A small-molecule ligand and the protein it binds are described below.
Small molecule (SMILES): Nc1ncnc2c1ncn2[C@H]1C[C@H](O)[C@@H](COP(=O)(O)O)O1

Binding-site contacts:
Ligand atom N1 contacts residue PRO422 of chain 1.AB at 3.6 Å.
Ligand atom C3' contacts residue PRO422 of chain 1.AB at 3.7 Å (hydrophobic).
Ligand atom O1P contacts residue HIS419 of chain 1.AB at 4.3 Å.
Ligand atom C4 contacts residue PRO201 of chain 1.AB at 3.9 Å (hydrophobic).
Ligand atom C6 contacts residue GLY430 of chain 1.AB at 3.9 Å.
Ligand atom C2 contacts residue PRO201 of chain 1.AB at 4.2 Å (hydrophobic).
Ligand atom N9 contacts residue PRO422 of chain 1.AB at 4.3 Å.
Ligand atom N7 contacts residue PRO201 of chain 1.AB at 4.1 Å.
Ligand atom O1P contacts residue HIS421 of chain 1.AB at 4.1 Å.
Ligand atom N6 contacts residue PRO422 of chain 1.AB at 3.2 Å (h-bond).
Ligand atom C4 contacts residue PRO422 of chain 1.AB at 4.2 Å (hydrophobic).
Ligand atom N1 contacts residue GLY430 of chain 1.AB at 2.9 Å (h-bond).
Ligand atom C8 contacts residue PRO201 of chain 1.AB at 3.9 Å (hydrophobic).
Ligand atom O4' contacts residue HIS421 of chain 1.AB at 4.2 Å.
Ligand atom N7 contacts residue HIS421 of chain 1.AB at 4.0 Å.
Ligand atom C2 contacts residue VAL200 of chain 1.AB at 4.4 Å (hydrophobic).
Ligand atom C5 contacts residue PRO201 of chain 1.AB at 4.0 Å (hydrophobic).
Ligand atom N6 contacts residue PHE429 of chain 1.AB at 4.1 Å.
Ligand atom N6 contacts residue PRO424 of chain 1.AB at 4.1 Å.
Ligand atom N3 contacts residue PRO201 of chain 1.AB at 4.0 Å.
Ligand atom C6 contacts residue PRO201 of chain 1.AB at 4.3 Å (hydrophobic).
Ligand atom O5' contacts residue HIS421 of chain 1.AB at 3.0 Å (h-bond).
Ligand atom C5 contacts residue PRO422 of chain 1.AB at 4.0 Å (hydrophobic).
Ligand atom P contacts residue PHE420 of chain 1.AB at 4.2 Å.
Ligand atom C2 contacts residue GLY430 of chain 1.AB at 3.6 Å.
Ligand atom C6 contacts residue VAL200 of chain 1.AB at 4.2 Å (hydrophobic).
Ligand atom N1 contacts residue VAL200 of chain 1.AB at 3.9 Å.
Ligand atom C6 contacts residue PRO422 of chain 1.AB at 3.4 Å (hydrophobic).
Ligand atom P contacts residue HIS421 of chain 1.AB at 3.6 Å.
Ligand atom O5' contacts residue PHE420 of chain 1.AB at 4.2 Å.
Ligand atom N6 contacts residue SER423 of chain 1.AB at 3.5 Å.
Ligand atom N7 contacts residue SER423 of chain 1.AB at 4.0 Å.
Ligand atom C6 contacts residue SER423 of chain 1.AB at 4.2 Å.
Ligand atom N6 contacts residue GLY430 of chain 1.AB at 3.0 Å (h-bond).
Ligand atom C1' contacts residue PRO201 of chain 1.AB at 4.3 Å (hydrophobic).
Ligand atom C8 contacts residue HIS421 of chain 1.AB at 3.8 Å.
Ligand atom C5' contacts residue HIS421 of chain 1.AB at 3.7 Å.
Ligand atom O5' contacts residue PRO422 of chain 1.AB at 3.8 Å.
Ligand atom N9 contacts residue PRO201 of chain 1.AB at 3.8 Å.
Ligand atom N3 contacts residue PRO422 of chain 1.AB at 4.4 Å.

Sequence of chain 1.AB:
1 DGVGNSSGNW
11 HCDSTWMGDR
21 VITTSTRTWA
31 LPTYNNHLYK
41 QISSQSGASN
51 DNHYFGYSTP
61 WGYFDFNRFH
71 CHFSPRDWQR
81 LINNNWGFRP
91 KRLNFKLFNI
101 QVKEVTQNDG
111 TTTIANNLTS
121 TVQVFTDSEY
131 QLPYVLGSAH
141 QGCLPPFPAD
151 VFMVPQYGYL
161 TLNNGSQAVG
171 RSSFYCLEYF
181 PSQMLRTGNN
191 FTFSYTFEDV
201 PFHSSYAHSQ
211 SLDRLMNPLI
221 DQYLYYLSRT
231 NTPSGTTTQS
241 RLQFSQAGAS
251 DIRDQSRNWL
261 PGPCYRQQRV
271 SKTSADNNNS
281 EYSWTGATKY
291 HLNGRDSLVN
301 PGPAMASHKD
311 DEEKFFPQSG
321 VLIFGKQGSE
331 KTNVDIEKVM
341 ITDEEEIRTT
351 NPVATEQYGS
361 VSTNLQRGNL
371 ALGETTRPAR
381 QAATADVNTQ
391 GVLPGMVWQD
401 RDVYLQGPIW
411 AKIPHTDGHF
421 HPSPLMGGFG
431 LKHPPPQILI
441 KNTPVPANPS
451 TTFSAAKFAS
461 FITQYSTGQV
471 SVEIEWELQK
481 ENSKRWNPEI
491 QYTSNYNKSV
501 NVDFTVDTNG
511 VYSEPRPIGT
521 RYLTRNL